Binding-site contacts:
Ligand atom O7 contacts residue GLY12 of chain 1.E at 4.0 Å.
Ligand atom C7 contacts residue PHE15 of chain 1.E at 4.4 Å (hydrophobic).
Ligand atom C7 contacts residue ASN16 of chain 1.E at 3.9 Å.
Ligand atom C2 contacts residue ASN16 of chain 1.E at 2.4 Å.
Ligand atom C1 contacts residue ASN16 of chain 1.E at 1.4 Å.
Ligand atom O7 contacts residue LEU41 of chain 1.E at 4.1 Å.
Ligand atom C4 contacts residue ASN16 of chain 1.E at 4.2 Å.
Ligand atom O7 contacts residue PHE11 of chain 1.E at 3.5 Å (h-bond).
Ligand atom C7 contacts residue GLY12 of chain 1.E at 4.1 Å.
Ligand atom O5 contacts residue ASN16 of chain 1.E at 2.4 Å (h-bond).
Ligand atom C5 contacts residue ASN16 of chain 1.E at 3.7 Å.
Ligand atom N2 contacts residue PHE15 of chain 1.E at 4.3 Å.
Ligand atom C7 contacts residue PHE11 of chain 1.E at 4.2 Å (hydrophobic).
Ligand atom O7 contacts residue PHE15 of chain 1.E at 3.6 Å.
Ligand atom C3 contacts residue ASN16 of chain 1.E at 3.8 Å.
Ligand atom C8 contacts residue GLY12 of chain 1.E at 4.2 Å.
Ligand atom N2 contacts residue ASN16 of chain 1.E at 2.9 Å (h-bond).

Sequence of chain 1.E:
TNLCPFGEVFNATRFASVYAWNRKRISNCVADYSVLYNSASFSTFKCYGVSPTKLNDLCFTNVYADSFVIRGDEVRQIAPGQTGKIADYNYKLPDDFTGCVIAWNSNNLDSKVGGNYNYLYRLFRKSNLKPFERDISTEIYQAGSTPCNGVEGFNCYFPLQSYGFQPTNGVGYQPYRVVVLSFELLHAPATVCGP

The small molecule below binds the protein below.
Small molecule (SMILES): CC(=O)N[C@@H]1[C@@H](O)[C@H](O)[C@@H](CO)O[C@H]1O